Binding-site contacts:
Ligand atom O5 contacts residue LYS213 of chain 1.A at 3.8 Å.
Ligand atom N2 contacts residue LYS213 of chain 1.A at 3.8 Å.
Ligand atom C7 contacts residue LYS213 of chain 1.A at 4.5 Å.
Ligand atom C2 contacts residue ASN216 of chain 1.A at 2.4 Å.
Ligand atom C2 contacts residue LYS213 of chain 1.A at 3.9 Å.
Ligand atom C8 contacts residue LYS213 of chain 1.A at 4.2 Å.
Ligand atom C1 contacts residue LYS213 of chain 1.A at 3.0 Å.
Ligand atom C5 contacts residue ASN216 of chain 1.A at 3.7 Å.
Ligand atom C1 contacts residue ASN216 of chain 1.A at 1.4 Å.
Ligand atom C6 contacts residue ASN216 of chain 1.A at 4.3 Å.
Ligand atom C3 contacts residue ASN216 of chain 1.A at 3.8 Å.
Ligand atom O5 contacts residue GLY215 of chain 1.A at 4.2 Å.
Ligand atom C8 contacts residue ASN216 of chain 1.A at 4.4 Å.
Ligand atom C4 contacts residue ASN216 of chain 1.A at 4.0 Å.
Ligand atom O5 contacts residue ASN216 of chain 1.A at 2.4 Å (h-bond).
Ligand atom C7 contacts residue ASN216 of chain 1.A at 3.2 Å.
Ligand atom N2 contacts residue ASN216 of chain 1.A at 2.9 Å (h-bond).
Ligand atom O7 contacts residue ASN216 of chain 1.A at 3.2 Å.
Ligand atom C5 contacts residue LYS213 of chain 1.A at 4.5 Å.

Sequence of chain 1.A:
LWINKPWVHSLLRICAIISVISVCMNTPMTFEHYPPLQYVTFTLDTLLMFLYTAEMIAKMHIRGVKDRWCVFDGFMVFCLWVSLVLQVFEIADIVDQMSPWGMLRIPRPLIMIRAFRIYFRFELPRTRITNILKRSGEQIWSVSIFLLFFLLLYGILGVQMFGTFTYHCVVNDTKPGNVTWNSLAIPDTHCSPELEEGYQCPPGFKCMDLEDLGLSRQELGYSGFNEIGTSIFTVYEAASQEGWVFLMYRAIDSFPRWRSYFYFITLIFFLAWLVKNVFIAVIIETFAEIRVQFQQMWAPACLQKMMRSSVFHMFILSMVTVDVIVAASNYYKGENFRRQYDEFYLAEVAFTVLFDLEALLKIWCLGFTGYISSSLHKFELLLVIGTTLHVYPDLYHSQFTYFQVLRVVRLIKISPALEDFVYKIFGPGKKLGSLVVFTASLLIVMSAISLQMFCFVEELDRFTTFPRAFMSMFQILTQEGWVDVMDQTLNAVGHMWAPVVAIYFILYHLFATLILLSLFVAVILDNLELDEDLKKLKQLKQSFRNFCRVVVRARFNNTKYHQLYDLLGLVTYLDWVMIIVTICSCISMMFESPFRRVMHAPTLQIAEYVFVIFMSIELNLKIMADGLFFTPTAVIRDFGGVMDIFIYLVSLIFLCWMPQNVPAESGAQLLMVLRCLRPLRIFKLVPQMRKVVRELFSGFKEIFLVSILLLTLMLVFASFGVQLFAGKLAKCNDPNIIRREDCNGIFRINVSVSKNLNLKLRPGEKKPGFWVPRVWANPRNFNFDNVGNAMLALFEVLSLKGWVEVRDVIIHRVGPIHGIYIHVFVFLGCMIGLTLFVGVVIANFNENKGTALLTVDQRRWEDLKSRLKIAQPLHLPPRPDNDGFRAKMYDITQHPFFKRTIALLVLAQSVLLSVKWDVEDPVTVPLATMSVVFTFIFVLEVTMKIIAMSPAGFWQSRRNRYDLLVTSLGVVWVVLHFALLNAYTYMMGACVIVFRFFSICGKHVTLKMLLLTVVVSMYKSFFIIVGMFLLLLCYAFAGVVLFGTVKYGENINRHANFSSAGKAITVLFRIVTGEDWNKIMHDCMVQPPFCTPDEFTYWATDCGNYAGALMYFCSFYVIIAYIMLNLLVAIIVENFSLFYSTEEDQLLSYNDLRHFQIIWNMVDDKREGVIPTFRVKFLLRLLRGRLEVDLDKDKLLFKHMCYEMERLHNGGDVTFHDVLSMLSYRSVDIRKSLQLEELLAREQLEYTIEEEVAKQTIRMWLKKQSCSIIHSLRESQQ

This small molecule binds to this protein.
Small molecule (SMILES): CC(=O)N[C@@H]1[C@@H](O)[C@H](O)[C@@H](CO)O[C@H]1O